The protein below binds the small molecule below.
Small molecule (SMILES): CC(=O)N[C@H]1[C@H](O[C@H]2[C@H](O)[C@@H](NC(C)=O)CO[C@@H]2CO)O[C@H](CO)[C@@H](O[C@@H]2O[C@H](CO)[C@@H](O)[C@H](O)[C@@H]2O)[C@@H]1O

Sequence of chain 1.B:
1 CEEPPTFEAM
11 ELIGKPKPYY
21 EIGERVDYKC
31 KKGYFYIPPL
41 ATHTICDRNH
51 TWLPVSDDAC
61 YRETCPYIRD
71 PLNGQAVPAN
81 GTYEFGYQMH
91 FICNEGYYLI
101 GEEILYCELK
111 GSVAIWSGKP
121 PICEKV

Binding-site contacts:
Ligand atom C1 contacts residue THR51 of chain 1.B at 4.0 Å.
Ligand atom C5 contacts residue ASN49 of chain 1.B at 3.7 Å.
Ligand atom C2 contacts residue THR51 of chain 1.B at 4.4 Å.
Ligand atom C1 contacts residue ASN49 of chain 1.B at 1.5 Å.
Ligand atom N2 contacts residue ASN49 of chain 1.B at 3.0 Å (h-bond).
Ligand atom C4 contacts residue ASN49 of chain 1.B at 4.3 Å.
Ligand atom O7 contacts residue ASN49 of chain 1.B at 4.4 Å.
Ligand atom O5 contacts residue THR51 of chain 1.B at 4.0 Å.
Ligand atom C7 contacts residue ASN49 of chain 1.B at 4.0 Å.
Ligand atom C3 contacts residue ASN49 of chain 1.B at 3.8 Å.
Ligand atom C2 contacts residue ASN49 of chain 1.B at 2.5 Å.
Ligand atom O5 contacts residue ASN49 of chain 1.B at 2.4 Å (h-bond).